Sequence of chain 1.B:
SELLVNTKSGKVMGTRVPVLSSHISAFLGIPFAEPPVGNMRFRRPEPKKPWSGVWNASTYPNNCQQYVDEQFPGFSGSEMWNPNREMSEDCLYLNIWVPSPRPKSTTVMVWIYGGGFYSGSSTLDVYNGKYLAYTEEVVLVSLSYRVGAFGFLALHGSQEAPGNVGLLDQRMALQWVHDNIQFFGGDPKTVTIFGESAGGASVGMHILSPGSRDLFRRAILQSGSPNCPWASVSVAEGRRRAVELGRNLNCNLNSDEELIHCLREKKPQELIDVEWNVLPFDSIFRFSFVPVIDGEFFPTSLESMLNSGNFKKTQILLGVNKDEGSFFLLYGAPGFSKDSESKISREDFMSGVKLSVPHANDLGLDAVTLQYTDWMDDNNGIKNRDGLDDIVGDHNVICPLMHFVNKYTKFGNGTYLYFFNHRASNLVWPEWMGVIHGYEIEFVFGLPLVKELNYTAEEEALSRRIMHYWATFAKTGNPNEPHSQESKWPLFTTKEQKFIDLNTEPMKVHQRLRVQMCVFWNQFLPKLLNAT

Binding-site contacts:
Ligand atom C10 contacts residue PHE330 of chain 1.B at 4.3 Å (hydrophobic).
Ligand atom C5 contacts residue GLY118 of chain 1.B at 3.8 Å.
Ligand atom C6 contacts residue PHE331 of chain 1.B at 4.4 Å (hydrophobic).
Ligand atom C3 contacts residue SER200 of chain 1.B at 3.2 Å.
Ligand atom C2 contacts residue GLY118 of chain 1.B at 4.2 Å.
Ligand atom C8 contacts residue TRP84 of chain 1.B at 3.9 Å (hydrophobic).
Ligand atom C3 contacts residue GLY118 of chain 1.B at 3.4 Å.
Ligand atom O7 contacts residue GLY119 of chain 1.B at 2.7 Å (h-bond).
Ligand atom C8 contacts residue GLY441 of chain 1.B at 4.0 Å.
Ligand atom C6 contacts residue HIS440 of chain 1.B at 4.0 Å.
Ligand atom C9 contacts residue GLY118 of chain 1.B at 4.3 Å.
Ligand atom C6 contacts residue ALA201 of chain 1.B at 4.1 Å (hydrophobic).
Ligand atom C3 contacts residue GLU199 of chain 1.B at 3.9 Å.
Ligand atom C5 contacts residue SER200 of chain 1.B at 1.4 Å.
Ligand atom C3 contacts residue HIS440 of chain 1.B at 3.8 Å.
Ligand atom C4 contacts residue GLY118 of chain 1.B at 4.0 Å.
Ligand atom C3 contacts residue GLY117 of chain 1.B at 4.2 Å.
Ligand atom C4 contacts residue GLY119 of chain 1.B at 4.0 Å.
Ligand atom C5 contacts residue HIS440 of chain 1.B at 3.5 Å.
Ligand atom O7 contacts residue GLY117 of chain 1.B at 3.8 Å.
Ligand atom C2 contacts residue HIS440 of chain 1.B at 4.2 Å.
Ligand atom C4 contacts residue HIS440 of chain 1.B at 3.2 Å.
Ligand atom C6 contacts residue PHE288 of chain 1.B at 4.1 Å (hydrophobic).
Ligand atom C6 contacts residue PHE290 of chain 1.B at 4.0 Å (hydrophobic).
Ligand atom C5 contacts residue GLY119 of chain 1.B at 3.5 Å.
Ligand atom C10 contacts residue TRP84 of chain 1.B at 3.6 Å (hydrophobic).
Ligand atom C4 contacts residue SER200 of chain 1.B at 2.5 Å.
Ligand atom O7 contacts residue SER200 of chain 1.B at 2.4 Å (h-bond).
Ligand atom C6 contacts residue TRP233 of chain 1.B at 4.1 Å (hydrophobic).
Ligand atom C6 contacts residue SER200 of chain 1.B at 2.4 Å.
Ligand atom C4 contacts residue PHE331 of chain 1.B at 4.2 Å (hydrophobic).
Ligand atom O7 contacts residue GLY118 of chain 1.B at 2.8 Å (h-bond).
Ligand atom C9 contacts residue TRP84 of chain 1.B at 3.5 Å (hydrophobic).
Ligand atom O7 contacts residue ALA201 of chain 1.B at 2.6 Å (h-bond).
Ligand atom C8 contacts residue HIS440 of chain 1.B at 4.1 Å.
Ligand atom C6 contacts residue GLY119 of chain 1.B at 3.5 Å.
Ligand atom C3 contacts residue GLY119 of chain 1.B at 4.4 Å.
Ligand atom N1 contacts residue TRP84 of chain 1.B at 4.1 Å.
Ligand atom C8 contacts residue GLU199 of chain 1.B at 3.6 Å.
Ligand atom C5 contacts residue ALA201 of chain 1.B at 3.4 Å (hydrophobic).

A small-molecule ligand and the protein it binds are described below.
Small molecule (SMILES): C[C@@H](O)CCC[N+](C)(C)C